Sequence of chain 1.C:
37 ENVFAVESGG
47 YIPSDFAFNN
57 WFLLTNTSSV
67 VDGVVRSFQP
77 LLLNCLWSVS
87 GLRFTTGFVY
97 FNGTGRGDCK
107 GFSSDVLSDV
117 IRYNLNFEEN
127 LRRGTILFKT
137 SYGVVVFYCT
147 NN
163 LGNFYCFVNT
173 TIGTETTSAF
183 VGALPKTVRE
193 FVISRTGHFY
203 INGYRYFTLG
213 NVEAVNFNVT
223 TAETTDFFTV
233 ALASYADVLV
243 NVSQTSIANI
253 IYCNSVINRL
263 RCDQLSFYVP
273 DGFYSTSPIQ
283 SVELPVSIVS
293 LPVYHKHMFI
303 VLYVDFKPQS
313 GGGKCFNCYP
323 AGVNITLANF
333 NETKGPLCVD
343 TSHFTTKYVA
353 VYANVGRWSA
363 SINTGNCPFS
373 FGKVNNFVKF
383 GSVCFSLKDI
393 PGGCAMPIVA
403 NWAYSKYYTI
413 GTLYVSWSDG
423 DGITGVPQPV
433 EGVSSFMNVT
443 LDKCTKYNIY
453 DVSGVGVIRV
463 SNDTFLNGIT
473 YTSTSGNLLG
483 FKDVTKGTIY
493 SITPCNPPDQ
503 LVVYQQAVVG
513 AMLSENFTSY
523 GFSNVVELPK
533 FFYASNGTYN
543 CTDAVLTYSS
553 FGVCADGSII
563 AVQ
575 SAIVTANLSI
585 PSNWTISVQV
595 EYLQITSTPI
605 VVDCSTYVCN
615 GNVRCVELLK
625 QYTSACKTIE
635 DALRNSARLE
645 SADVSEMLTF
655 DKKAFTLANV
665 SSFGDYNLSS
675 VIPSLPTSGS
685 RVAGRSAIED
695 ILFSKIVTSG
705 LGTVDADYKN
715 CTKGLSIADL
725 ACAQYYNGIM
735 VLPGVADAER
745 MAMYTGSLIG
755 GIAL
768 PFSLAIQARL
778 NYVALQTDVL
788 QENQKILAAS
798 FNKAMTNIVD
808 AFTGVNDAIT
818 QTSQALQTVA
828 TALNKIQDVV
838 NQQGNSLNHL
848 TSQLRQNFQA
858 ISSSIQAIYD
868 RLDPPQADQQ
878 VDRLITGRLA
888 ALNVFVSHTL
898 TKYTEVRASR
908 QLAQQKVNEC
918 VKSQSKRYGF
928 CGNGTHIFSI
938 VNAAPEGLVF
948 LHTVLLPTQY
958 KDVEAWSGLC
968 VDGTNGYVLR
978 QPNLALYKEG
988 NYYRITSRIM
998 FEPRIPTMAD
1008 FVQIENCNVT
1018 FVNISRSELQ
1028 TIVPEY

Binding-site contacts:
Ligand atom O7 contacts residue ASN220 of chain 1.C at 3.0 Å (h-bond).
Ligand atom O7 contacts residue LEU133 of chain 1.C at 3.4 Å.
Ligand atom C7 contacts residue ASN220 of chain 1.C at 3.2 Å.
Ligand atom C6 contacts residue ARG129 of chain 1.C at 3.9 Å.
Ligand atom O7 contacts residue THR131 of chain 1.C at 2.8 Å (h-bond).
Ligand atom O5 contacts residue GLY130 of chain 1.C at 3.7 Å.
Ligand atom C2 contacts residue THR131 of chain 1.C at 4.0 Å.
Ligand atom C1 contacts residue THR131 of chain 1.C at 3.9 Å.
Ligand atom O6 contacts residue THR222 of chain 1.C at 3.5 Å.
Ligand atom N2 contacts residue ASN220 of chain 1.C at 3.0 Å (h-bond).
Ligand atom O6 contacts residue ARG129 of chain 1.C at 3.0 Å (salt-bridge).
Ligand atom O5 contacts residue ASN220 of chain 1.C at 2.3 Å (h-bond).
Ligand atom C4 contacts residue ASN220 of chain 1.C at 4.2 Å.
Ligand atom C3 contacts residue ASN220 of chain 1.C at 3.8 Å.
Ligand atom C5 contacts residue THR222 of chain 1.C at 4.5 Å.
Ligand atom O5 contacts residue THR131 of chain 1.C at 4.2 Å.
Ligand atom N2 contacts residue THR131 of chain 1.C at 4.5 Å.
Ligand atom C7 contacts residue THR131 of chain 1.C at 3.9 Å.
Ligand atom C1 contacts residue ASN220 of chain 1.C at 1.4 Å.
Ligand atom C6 contacts residue GLY130 of chain 1.C at 3.7 Å.
Ligand atom C5 contacts residue GLY130 of chain 1.C at 4.3 Å.
Ligand atom C8 contacts residue ASN220 of chain 1.C at 4.4 Å.
Ligand atom C7 contacts residue LEU133 of chain 1.C at 4.3 Å (hydrophobic).
Ligand atom C2 contacts residue ASN220 of chain 1.C at 2.5 Å.
Ligand atom C5 contacts residue ASN220 of chain 1.C at 3.6 Å.
Ligand atom C6 contacts residue THR222 of chain 1.C at 4.0 Å.

This small molecule binds to this protein.
Small molecule (SMILES): CC(=O)N[C@@H]1[C@@H](O)[C@H](O)[C@@H](CO)O[C@H]1O